Sequence of chain 1.B:
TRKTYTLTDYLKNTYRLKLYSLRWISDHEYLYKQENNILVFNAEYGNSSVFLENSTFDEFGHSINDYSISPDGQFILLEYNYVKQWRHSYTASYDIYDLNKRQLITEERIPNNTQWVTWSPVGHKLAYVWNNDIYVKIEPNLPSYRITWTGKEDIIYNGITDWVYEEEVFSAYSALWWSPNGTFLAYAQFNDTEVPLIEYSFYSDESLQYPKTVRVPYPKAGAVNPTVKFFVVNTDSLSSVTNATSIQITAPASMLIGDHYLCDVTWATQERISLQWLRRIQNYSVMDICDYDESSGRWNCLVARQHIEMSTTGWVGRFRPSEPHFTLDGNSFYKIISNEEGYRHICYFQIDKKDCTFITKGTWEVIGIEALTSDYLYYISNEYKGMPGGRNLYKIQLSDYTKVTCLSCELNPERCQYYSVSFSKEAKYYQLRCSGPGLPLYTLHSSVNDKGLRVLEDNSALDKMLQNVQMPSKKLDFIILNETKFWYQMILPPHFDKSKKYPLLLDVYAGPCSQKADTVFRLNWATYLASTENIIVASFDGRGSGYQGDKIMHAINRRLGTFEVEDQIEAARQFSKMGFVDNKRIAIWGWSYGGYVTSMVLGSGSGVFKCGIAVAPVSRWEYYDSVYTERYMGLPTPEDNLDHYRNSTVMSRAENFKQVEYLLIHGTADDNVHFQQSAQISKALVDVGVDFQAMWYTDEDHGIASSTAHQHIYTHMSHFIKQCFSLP

A small-molecule ligand and the protein it binds are described below.
Small molecule (SMILES): CC(=O)N[C@H]1[C@H](O[C@H]2[C@H](O)[C@@H](NC(C)=O)CO[C@@H]2CO)O[C@H](CO)[C@@H](O)[C@@H]1O

Binding-site contacts:
Ligand atom C2 contacts residue TRP149 of chain 1.B at 4.1 Å (hydrophobic).
Ligand atom C7 contacts residue TRP149 of chain 1.B at 4.0 Å (hydrophobic).
Ligand atom C1 contacts residue ASN243 of chain 1.B at 1.5 Å.
Ligand atom C5 contacts residue ASN243 of chain 1.B at 3.6 Å.
Ligand atom N2 contacts residue ASN243 of chain 1.B at 2.9 Å (h-bond).
Ligand atom C8 contacts residue TRP149 of chain 1.B at 3.5 Å (hydrophobic).
Ligand atom C3 contacts residue TRP149 of chain 1.B at 4.0 Å (hydrophobic).
Ligand atom O3 contacts residue TRP149 of chain 1.B at 4.2 Å.
Ligand atom O5 contacts residue ASN243 of chain 1.B at 2.4 Å (h-bond).
Ligand atom N2 contacts residue TRP149 of chain 1.B at 3.4 Å.
Ligand atom C4 contacts residue ASN243 of chain 1.B at 4.2 Å.
Ligand atom O7 contacts residue ASN243 of chain 1.B at 3.4 Å (h-bond).
Ligand atom C2 contacts residue ASN243 of chain 1.B at 2.4 Å.
Ligand atom C1 contacts residue TRP149 of chain 1.B at 3.7 Å (hydrophobic).
Ligand atom C7 contacts residue ASN243 of chain 1.B at 3.4 Å.
Ligand atom C7 contacts residue THR150 of chain 1.B at 4.2 Å.
Ligand atom O7 contacts residue THR150 of chain 1.B at 3.4 Å.
Ligand atom C3 contacts residue ASN243 of chain 1.B at 3.8 Å.